The small molecule below binds the protein below.
Small molecule (SMILES): CC(C)CCC[C@@H](C)[C@H]1CC[C@H]2[C@@H]3CC=C4C[C@@H](O)CC[C@]4(C)[C@H]3CC[C@]12C

Sequence of chain 1.B:
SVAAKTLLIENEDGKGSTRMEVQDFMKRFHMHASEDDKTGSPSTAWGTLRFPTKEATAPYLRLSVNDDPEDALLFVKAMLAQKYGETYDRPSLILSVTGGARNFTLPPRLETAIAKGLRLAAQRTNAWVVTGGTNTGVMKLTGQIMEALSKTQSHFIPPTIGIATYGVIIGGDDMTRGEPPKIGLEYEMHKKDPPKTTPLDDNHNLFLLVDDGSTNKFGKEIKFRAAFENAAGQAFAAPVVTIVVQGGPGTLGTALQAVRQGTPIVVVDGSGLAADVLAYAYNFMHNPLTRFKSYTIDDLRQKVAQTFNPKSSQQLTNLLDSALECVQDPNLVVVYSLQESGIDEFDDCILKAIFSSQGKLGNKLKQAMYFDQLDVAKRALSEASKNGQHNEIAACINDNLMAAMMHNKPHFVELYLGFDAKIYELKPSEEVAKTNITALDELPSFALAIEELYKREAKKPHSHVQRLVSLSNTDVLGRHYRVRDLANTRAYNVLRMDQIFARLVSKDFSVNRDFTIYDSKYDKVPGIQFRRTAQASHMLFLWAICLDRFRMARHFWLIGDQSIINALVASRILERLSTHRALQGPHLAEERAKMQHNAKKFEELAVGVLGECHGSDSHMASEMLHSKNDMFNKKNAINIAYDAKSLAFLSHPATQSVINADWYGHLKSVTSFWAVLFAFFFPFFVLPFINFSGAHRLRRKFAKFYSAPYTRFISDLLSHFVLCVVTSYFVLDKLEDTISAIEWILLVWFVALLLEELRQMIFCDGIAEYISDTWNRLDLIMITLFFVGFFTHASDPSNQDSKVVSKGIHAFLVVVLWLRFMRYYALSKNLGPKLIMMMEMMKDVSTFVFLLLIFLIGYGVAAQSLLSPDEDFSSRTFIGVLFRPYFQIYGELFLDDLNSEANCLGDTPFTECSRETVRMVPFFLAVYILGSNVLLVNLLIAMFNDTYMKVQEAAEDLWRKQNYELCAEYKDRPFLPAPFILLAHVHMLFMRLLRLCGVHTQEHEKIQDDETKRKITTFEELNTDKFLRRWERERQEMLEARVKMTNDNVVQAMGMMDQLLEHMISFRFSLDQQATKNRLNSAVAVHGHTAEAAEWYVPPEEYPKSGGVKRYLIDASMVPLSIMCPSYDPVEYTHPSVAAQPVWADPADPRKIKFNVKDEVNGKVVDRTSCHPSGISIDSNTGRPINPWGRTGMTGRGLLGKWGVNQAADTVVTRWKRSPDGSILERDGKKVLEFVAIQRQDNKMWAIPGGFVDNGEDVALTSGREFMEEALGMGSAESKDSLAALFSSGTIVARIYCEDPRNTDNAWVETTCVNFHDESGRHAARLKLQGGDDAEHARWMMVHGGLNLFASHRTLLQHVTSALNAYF

Binding-site contacts:
Ligand atom C11 contacts residue ILE902 of chain 1.C at 4.3 Å (hydrophobic).
Ligand atom O1 contacts residue GLU1009 of chain 1.B at 3.6 Å.
Ligand atom C22 contacts residue CLR1 of chain 1.Y at 4.3 Å.
Ligand atom C27 contacts residue LEU878 of chain 1.C at 4.1 Å (hydrophobic).
Ligand atom C6 contacts residue CLR1 of chain 1.Y at 4.2 Å.
Ligand atom C15 contacts residue CLR1 of chain 1.Y at 4.2 Å.
Ligand atom C19 contacts residue GLU1009 of chain 1.B at 4.4 Å.
Ligand atom C26 contacts residue ILE874 of chain 1.C at 3.9 Å (hydrophobic).
Ligand atom C2 contacts residue VAL898 of chain 1.C at 3.5 Å (hydrophobic).
Ligand atom C19 contacts residue MET1013 of chain 1.B at 3.9 Å (hydrophobic).
Ligand atom C25 contacts residue CLR1 of chain 1.Y at 4.3 Å.
Ligand atom C2 contacts residue GLU1009 of chain 1.B at 4.2 Å.
Ligand atom C24 contacts residue LEU878 of chain 1.C at 3.8 Å (hydrophobic).
Ligand atom C23 contacts residue CLR1 of chain 1.Y at 4.0 Å.
Ligand atom C12 contacts residue PHE905 of chain 1.C at 4.4 Å (hydrophobic).
Ligand atom C27 contacts residue PHE905 of chain 1.C at 4.0 Å (hydrophobic).
Ligand atom C23 contacts residue PHE905 of chain 1.C at 4.2 Å (hydrophobic).
Ligand atom C24 contacts residue PHE905 of chain 1.C at 4.3 Å (hydrophobic).
Ligand atom C18 contacts residue MET1013 of chain 1.B at 3.6 Å (hydrophobic).
Ligand atom C4 contacts residue CLR1 of chain 1.Y at 4.0 Å.
Ligand atom C8 contacts residue CLR1 of chain 1.Y at 4.0 Å.
Ligand atom C2 contacts residue THR1010 of chain 1.B at 4.0 Å.
Ligand atom C11 contacts residue MET1013 of chain 1.B at 4.0 Å (hydrophobic).
Ligand atom C16 contacts residue CLR1 of chain 1.Y at 4.2 Å.
Ligand atom C20 contacts residue PHE905 of chain 1.C at 4.1 Å (hydrophobic).
Ligand atom C1 contacts residue VAL898 of chain 1.C at 3.9 Å (hydrophobic).
Ligand atom C1 contacts residue THR1010 of chain 1.B at 4.1 Å.
Ligand atom C27 contacts residue ILE874 of chain 1.C at 4.2 Å (hydrophobic).
Ligand atom C5 contacts residue CLR1 of chain 1.Y at 4.1 Å.
Ligand atom C21 contacts residue LEU878 of chain 1.C at 3.5 Å (hydrophobic).
Ligand atom C12 contacts residue ILE902 of chain 1.C at 3.6 Å (hydrophobic).
Ligand atom C21 contacts residue PHE905 of chain 1.C at 3.6 Å (hydrophobic).
Ligand atom C3 contacts residue GLU1009 of chain 1.B at 4.3 Å.
Ligand atom C19 contacts residue CLR1 of chain 1.Y at 3.7 Å.
Ligand atom C27 contacts residue VAL909 of chain 1.C at 4.2 Å (hydrophobic).
Ligand atom C21 contacts residue ILE902 of chain 1.C at 4.2 Å (hydrophobic).
Ligand atom C18 contacts residue CLR1 of chain 1.Y at 3.5 Å.
Ligand atom C18 contacts residue PHE905 of chain 1.C at 3.6 Å (hydrophobic).
Ligand atom C3 contacts residue VAL898 of chain 1.C at 4.0 Å (hydrophobic).
Ligand atom O1 contacts residue VAL898 of chain 1.C at 4.4 Å.

Sequence of chain 1.C:
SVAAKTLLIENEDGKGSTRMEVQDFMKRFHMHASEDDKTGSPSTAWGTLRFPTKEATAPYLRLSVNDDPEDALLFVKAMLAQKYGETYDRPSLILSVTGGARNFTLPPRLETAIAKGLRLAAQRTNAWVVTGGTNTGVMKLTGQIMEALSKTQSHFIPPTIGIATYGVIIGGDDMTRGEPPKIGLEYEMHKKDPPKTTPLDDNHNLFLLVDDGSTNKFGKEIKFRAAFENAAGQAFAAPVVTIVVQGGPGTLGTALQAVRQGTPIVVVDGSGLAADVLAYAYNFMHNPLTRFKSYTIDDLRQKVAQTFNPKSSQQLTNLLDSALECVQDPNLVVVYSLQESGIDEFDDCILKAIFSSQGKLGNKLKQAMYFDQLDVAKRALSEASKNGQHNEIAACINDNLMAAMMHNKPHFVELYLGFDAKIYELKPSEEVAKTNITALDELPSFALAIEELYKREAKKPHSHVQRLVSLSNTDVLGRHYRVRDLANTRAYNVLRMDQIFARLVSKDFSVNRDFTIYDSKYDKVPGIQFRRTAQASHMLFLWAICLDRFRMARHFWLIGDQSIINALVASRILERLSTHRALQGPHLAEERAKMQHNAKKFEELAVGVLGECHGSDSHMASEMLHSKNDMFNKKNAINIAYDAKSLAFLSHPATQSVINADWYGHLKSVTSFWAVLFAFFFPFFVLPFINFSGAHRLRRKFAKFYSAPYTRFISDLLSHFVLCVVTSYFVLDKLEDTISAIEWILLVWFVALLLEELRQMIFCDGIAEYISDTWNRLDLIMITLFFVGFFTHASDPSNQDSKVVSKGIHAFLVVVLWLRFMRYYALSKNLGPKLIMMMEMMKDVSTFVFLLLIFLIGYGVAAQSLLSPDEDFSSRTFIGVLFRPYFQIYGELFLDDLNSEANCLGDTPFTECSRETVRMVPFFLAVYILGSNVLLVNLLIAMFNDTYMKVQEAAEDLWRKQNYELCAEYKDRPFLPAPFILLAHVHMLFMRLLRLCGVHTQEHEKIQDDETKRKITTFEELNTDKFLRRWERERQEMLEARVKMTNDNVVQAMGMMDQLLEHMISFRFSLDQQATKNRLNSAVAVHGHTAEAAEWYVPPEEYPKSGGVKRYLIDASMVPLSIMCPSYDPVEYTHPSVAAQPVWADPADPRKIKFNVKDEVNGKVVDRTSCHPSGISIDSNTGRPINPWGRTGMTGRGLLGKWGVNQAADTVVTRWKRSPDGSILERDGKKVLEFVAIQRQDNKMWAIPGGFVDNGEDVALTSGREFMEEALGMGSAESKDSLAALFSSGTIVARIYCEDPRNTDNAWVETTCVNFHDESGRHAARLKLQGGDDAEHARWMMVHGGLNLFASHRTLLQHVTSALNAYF